Sequence of chain 4.A:
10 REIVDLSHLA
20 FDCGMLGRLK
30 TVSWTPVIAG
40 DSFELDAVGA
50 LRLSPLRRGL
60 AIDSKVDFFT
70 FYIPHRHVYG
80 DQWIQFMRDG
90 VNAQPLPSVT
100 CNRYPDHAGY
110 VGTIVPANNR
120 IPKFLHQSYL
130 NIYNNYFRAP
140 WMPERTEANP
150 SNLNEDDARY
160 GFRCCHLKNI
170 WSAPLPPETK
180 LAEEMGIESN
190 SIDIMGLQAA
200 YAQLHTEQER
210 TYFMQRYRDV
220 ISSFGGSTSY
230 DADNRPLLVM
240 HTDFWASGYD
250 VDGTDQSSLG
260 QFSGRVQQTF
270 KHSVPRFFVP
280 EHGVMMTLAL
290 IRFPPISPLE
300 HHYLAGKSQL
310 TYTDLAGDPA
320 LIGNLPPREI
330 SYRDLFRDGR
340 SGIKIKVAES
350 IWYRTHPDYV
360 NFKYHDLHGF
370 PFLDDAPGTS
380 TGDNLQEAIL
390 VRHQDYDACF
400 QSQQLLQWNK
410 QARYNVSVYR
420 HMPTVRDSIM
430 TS

Binding-site contacts:
Ligand atom OP2 contacts residue ASP242 of chain 4.A at 3.9 Å.
Ligand atom C2' contacts residue LYS25 of chain 4.C at 3.8 Å.
Ligand atom C5' contacts residue ASP242 of chain 4.A at 4.4 Å.

A small-molecule ligand and the protein it binds are described below.
Small molecule (SMILES): Nc1ccn([C@H]2C[C@H](O)[C@@H](COP(=O)(O)O)O2)c(=O)n1

Sequence of chain 4.C:
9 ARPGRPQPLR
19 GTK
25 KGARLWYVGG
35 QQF